Sequence of chain 1.A:
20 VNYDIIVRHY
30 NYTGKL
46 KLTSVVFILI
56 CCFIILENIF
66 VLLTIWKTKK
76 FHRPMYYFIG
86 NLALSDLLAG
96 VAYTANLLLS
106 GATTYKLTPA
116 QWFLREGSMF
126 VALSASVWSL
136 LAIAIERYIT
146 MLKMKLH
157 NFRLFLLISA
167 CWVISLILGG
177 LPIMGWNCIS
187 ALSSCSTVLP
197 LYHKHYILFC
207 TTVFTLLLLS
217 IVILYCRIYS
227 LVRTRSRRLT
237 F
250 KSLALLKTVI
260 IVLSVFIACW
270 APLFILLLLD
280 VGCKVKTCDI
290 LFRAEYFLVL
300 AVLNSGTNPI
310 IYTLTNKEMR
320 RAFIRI

Binding-site contacts:
Ligand atom C01 contacts residue PHE210 of chain 1.A at 3.9 Å (hydrophobic).
Ligand atom P22 contacts residue SER105 of chain 1.A at 4.4 Å.
Ligand atom O25 contacts residue THR109 of chain 1.A at 3.9 Å.
Ligand atom C15 contacts residue GLU121 of chain 1.A at 3.3 Å.
Ligand atom C08 contacts residue LEU128 of chain 1.A at 4.3 Å (hydrophobic).
Ligand atom O25 contacts residue SER105 of chain 1.A at 3.6 Å (h-bond).
Ligand atom C13 contacts residue MET124 of chain 1.A at 3.8 Å (hydrophobic).
Ligand atom C03 contacts residue CYS206 of chain 1.A at 4.4 Å (hydrophobic).
Ligand atom C03 contacts residue PHE210 of chain 1.A at 4.2 Å (hydrophobic).
Ligand atom C13 contacts residue GLU121 of chain 1.A at 3.7 Å.
Ligand atom O24 contacts residue ARG120 of chain 1.A at 3.9 Å.
Ligand atom C05 contacts residue LEU128 of chain 1.A at 4.0 Å (hydrophobic).
Ligand atom C04 contacts residue PHE125 of chain 1.A at 3.7 Å (hydrophobic).
Ligand atom C02 contacts residue LEU128 of chain 1.A at 4.4 Å (hydrophobic).
Ligand atom O21 contacts residue SER105 of chain 1.A at 3.9 Å.
Ligand atom O24 contacts residue TRP117 of chain 1.A at 4.2 Å.
Ligand atom C08 contacts residue PHE125 of chain 1.A at 4.0 Å (hydrophobic).
Ligand atom N26 contacts residue ASN101 of chain 1.A at 3.3 Å (h-bond).
Ligand atom C12 contacts residue GLU121 of chain 1.A at 3.4 Å.
Ligand atom O19 contacts residue GLU294 of chain 1.A at 4.2 Å.
Ligand atom C07 contacts residue LEU128 of chain 1.A at 3.2 Å (hydrophobic).
Ligand atom C07 contacts residue LEU272 of chain 1.A at 4.0 Å (hydrophobic).
Ligand atom O23 contacts residue LYS34 of chain 1.A at 3.3 Å (salt-bridge).
Ligand atom C10 contacts residue LEU195 of chain 1.A at 4.3 Å (hydrophobic).
Ligand atom C02 contacts residue SER129 of chain 1.A at 4.4 Å.
Ligand atom C06 contacts residue LEU272 of chain 1.A at 3.8 Å (hydrophobic).
Ligand atom C11 contacts residue LEU195 of chain 1.A at 3.9 Å (hydrophobic).
Ligand atom C17 contacts residue ASN101 of chain 1.A at 4.4 Å.
Ligand atom C06 contacts residue LEU276 of chain 1.A at 4.2 Å (hydrophobic).
Ligand atom P22 contacts residue TYR29 of chain 1.A at 3.6 Å.
Ligand atom C05 contacts residue PHE125 of chain 1.A at 4.2 Å (hydrophobic).
Ligand atom O24 contacts residue TYR29 of chain 1.A at 2.6 Å (h-bond).
Ligand atom C06 contacts residue LEU128 of chain 1.A at 4.0 Å (hydrophobic).
Ligand atom P22 contacts residue THR109 of chain 1.A at 3.9 Å.
Ligand atom O24 contacts residue THR109 of chain 1.A at 2.8 Å (h-bond).
Ligand atom O23 contacts residue TYR29 of chain 1.A at 4.0 Å.
Ligand atom C13 contacts residue LEU297 of chain 1.A at 4.3 Å (hydrophobic).
Ligand atom C11 contacts residue GLU121 of chain 1.A at 4.1 Å.
Ligand atom C14 contacts residue MET124 of chain 1.A at 3.7 Å (hydrophobic).
Ligand atom C15 contacts residue ASN101 of chain 1.A at 4.1 Å.

The small molecule below binds the protein below.
Small molecule (SMILES): CCCCCCCCc1ccc(CC[C@](N)(CO)COP(=O)(O)O)cc1